Sequence of chain 1.E:
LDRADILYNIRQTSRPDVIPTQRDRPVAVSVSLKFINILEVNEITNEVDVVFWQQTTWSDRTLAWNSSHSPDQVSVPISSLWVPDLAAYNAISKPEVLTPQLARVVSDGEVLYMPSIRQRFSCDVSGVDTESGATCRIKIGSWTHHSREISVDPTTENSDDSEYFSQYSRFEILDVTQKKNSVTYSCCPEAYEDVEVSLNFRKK

Binding-site contacts:
Ligand atom C5 contacts residue MET122 of chain 1.A at 4.2 Å (hydrophobic).
Ligand atom C13 contacts residue TYR193 of chain 1.E at 3.9 Å (hydrophobic).
Ligand atom C9 contacts residue TRP151 of chain 1.E at 3.6 Å (hydrophobic).
Ligand atom C13 contacts residue TYR97 of chain 1.E at 4.0 Å (hydrophobic).
Ligand atom C7 contacts residue TYR200 of chain 1.E at 3.6 Å (hydrophobic).
Ligand atom N3 contacts residue MET122 of chain 1.A at 3.9 Å.
Ligand atom C4 contacts residue MET122 of chain 1.A at 4.2 Å (hydrophobic).
Ligand atom C7 contacts residue CYS196 of chain 1.E at 3.8 Å (hydrophobic).
Ligand atom C7 contacts residue MET122 of chain 1.A at 4.0 Å (hydrophobic).
Ligand atom C9 contacts residue TYR97 of chain 1.E at 3.8 Å (hydrophobic).
Ligand atom C1 contacts residue ARG112 of chain 1.A at 3.7 Å.
Ligand atom C12 contacts residue TYR97 of chain 1.E at 3.7 Å (hydrophobic).
Ligand atom C12 contacts residue TRP61 of chain 1.A at 3.7 Å (hydrophobic).
Ligand atom N10 contacts residue TYR97 of chain 1.E at 3.0 Å (h-bond).
Ligand atom C1 contacts residue LEU120 of chain 1.A at 3.9 Å (hydrophobic).
Ligand atom C2 contacts residue MET122 of chain 1.A at 4.0 Å (hydrophobic).
Ligand atom C9 contacts residue TYR200 of chain 1.E at 3.6 Å (hydrophobic).
Ligand atom C6 contacts residue TYR200 of chain 1.E at 4.0 Å (hydrophobic).
Ligand atom C4 contacts residue THR152 of chain 1.E at 4.0 Å.
Ligand atom C8 contacts residue MET122 of chain 1.A at 4.2 Å (hydrophobic).
Ligand atom C5 contacts residue TYR200 of chain 1.E at 4.2 Å (hydrophobic).
Ligand atom N3 contacts residue TRP151 of chain 1.E at 4.2 Å.
Ligand atom C12 contacts residue MET122 of chain 1.A at 3.6 Å (hydrophobic).
Ligand atom N3 contacts residue THR152 of chain 1.E at 3.9 Å.
Ligand atom C11 contacts residue TYR97 of chain 1.E at 3.3 Å (hydrophobic).
Ligand atom N10 contacts residue TYR200 of chain 1.E at 3.8 Å.
Ligand atom C2 contacts residue ARG112 of chain 1.A at 3.9 Å.
Ligand atom C6 contacts residue CYS196 of chain 1.E at 4.2 Å (hydrophobic).
Ligand atom C4 contacts residue TRP151 of chain 1.E at 3.6 Å (hydrophobic).
Ligand atom C8 contacts residue TRP151 of chain 1.E at 3.2 Å (hydrophobic).
Ligand atom C13 contacts residue TYR200 of chain 1.E at 4.2 Å (hydrophobic).
Ligand atom C2 contacts residue LEU120 of chain 1.A at 3.5 Å (hydrophobic).
Ligand atom C11 contacts residue TRP151 of chain 1.E at 3.4 Å (hydrophobic).
Ligand atom C5 contacts residue TRP151 of chain 1.E at 3.8 Å (hydrophobic).
Ligand atom C8 contacts residue TYR200 of chain 1.E at 3.4 Å (hydrophobic).
Ligand atom N10 contacts residue TRP151 of chain 1.E at 2.8 Å (h-bond).
Ligand atom C12 contacts residue TRP151 of chain 1.E at 4.0 Å (hydrophobic).
Ligand atom N10 contacts residue SER150 of chain 1.E at 4.0 Å.
Ligand atom C8 contacts residue CYS196 of chain 1.E at 3.9 Å (hydrophobic).
Ligand atom C7 contacts residue TRP151 of chain 1.E at 3.3 Å (hydrophobic).

This small molecule binds to this protein.
Small molecule (SMILES): C(#C[C@@H]1CCCN1)c1cccnc1

Sequence of chain 1.A:
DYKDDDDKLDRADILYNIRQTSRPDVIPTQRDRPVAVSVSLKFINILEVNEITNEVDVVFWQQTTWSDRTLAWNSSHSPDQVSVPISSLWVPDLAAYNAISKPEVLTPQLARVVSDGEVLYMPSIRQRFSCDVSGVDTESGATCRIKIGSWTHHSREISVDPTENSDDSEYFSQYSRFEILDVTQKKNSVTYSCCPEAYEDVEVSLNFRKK